Binding-site contacts:
Ligand atom N2 contacts residue ASN666 of chain 17.A at 3.0 Å (h-bond).
Ligand atom O7 contacts residue ASN666 of chain 17.A at 4.0 Å.
Ligand atom O5 contacts residue ASN666 of chain 17.A at 2.3 Å (h-bond).
Ligand atom C8 contacts residue TYR694 of chain 17.A at 3.4 Å (hydrophobic).
Ligand atom C2 contacts residue ASN666 of chain 17.A at 2.5 Å.
Ligand atom C3 contacts residue ASN666 of chain 17.A at 3.8 Å.
Ligand atom N2 contacts residue TYR694 of chain 17.A at 4.5 Å.
Ligand atom C7 contacts residue ASN666 of chain 17.A at 3.7 Å.
Ligand atom C5 contacts residue ASN666 of chain 17.A at 3.6 Å.
Ligand atom C8 contacts residue LEU693 of chain 17.A at 4.2 Å (hydrophobic).
Ligand atom C1 contacts residue ASN666 of chain 17.A at 1.4 Å.
Ligand atom C4 contacts residue ASN666 of chain 17.A at 4.2 Å.
Ligand atom C7 contacts residue TYR694 of chain 17.A at 4.5 Å (hydrophobic).
Ligand atom C6 contacts residue THR663 of chain 17.A at 3.7 Å.
Ligand atom C5 contacts residue THR663 of chain 17.A at 4.3 Å.

Sequence of chain 17.A:
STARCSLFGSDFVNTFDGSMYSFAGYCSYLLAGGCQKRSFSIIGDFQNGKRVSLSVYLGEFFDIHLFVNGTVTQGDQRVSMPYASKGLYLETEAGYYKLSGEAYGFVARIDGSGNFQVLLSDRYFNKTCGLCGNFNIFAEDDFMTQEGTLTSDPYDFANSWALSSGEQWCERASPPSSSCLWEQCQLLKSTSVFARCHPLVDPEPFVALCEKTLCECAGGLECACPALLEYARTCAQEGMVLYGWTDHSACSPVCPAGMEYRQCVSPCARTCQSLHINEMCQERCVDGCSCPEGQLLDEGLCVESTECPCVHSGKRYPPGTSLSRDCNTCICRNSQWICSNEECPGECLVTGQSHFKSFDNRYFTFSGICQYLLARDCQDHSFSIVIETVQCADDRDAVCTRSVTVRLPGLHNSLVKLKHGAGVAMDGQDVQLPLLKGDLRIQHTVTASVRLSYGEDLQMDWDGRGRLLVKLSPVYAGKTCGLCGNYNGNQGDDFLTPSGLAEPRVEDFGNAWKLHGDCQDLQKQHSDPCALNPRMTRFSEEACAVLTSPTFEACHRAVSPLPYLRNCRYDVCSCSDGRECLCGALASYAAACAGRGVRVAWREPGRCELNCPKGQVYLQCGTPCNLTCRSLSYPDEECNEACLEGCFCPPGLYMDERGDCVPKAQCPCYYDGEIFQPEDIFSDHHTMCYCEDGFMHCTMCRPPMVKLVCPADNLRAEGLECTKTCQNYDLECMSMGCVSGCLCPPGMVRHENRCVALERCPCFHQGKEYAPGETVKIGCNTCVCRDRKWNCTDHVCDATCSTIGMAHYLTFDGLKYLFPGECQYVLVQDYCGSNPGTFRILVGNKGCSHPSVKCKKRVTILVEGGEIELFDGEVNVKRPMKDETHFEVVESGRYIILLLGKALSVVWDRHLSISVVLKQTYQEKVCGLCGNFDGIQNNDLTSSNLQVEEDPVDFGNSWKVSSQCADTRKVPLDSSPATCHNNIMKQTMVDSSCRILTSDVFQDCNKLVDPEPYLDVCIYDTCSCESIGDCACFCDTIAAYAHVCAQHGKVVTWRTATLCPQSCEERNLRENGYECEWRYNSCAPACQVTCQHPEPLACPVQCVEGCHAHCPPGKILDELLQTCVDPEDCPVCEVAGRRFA

This protein binds this small molecule.
Small molecule (SMILES): CC(=O)N[C@@H]1[C@@H](O)[C@H](O)[C@@H](CO)O[C@H]1O